Binding-site contacts:
Ligand atom O5 contacts residue ASN276 of chain 3.A at 2.4 Å (h-bond).
Ligand atom N2 contacts residue ASN276 of chain 3.A at 2.9 Å (h-bond).
Ligand atom C3 contacts residue ASN276 of chain 3.A at 3.7 Å.
Ligand atom C4 contacts residue ASN276 of chain 3.A at 4.2 Å.
Ligand atom C5 contacts residue ASN276 of chain 3.A at 3.6 Å.
Ligand atom O7 contacts residue ASN276 of chain 3.A at 3.9 Å.
Ligand atom C7 contacts residue ASN276 of chain 3.A at 3.7 Å.
Ligand atom C1 contacts residue ASN276 of chain 3.A at 1.4 Å.
Ligand atom C2 contacts residue ASN276 of chain 3.A at 2.3 Å.

Sequence of chain 3.A:
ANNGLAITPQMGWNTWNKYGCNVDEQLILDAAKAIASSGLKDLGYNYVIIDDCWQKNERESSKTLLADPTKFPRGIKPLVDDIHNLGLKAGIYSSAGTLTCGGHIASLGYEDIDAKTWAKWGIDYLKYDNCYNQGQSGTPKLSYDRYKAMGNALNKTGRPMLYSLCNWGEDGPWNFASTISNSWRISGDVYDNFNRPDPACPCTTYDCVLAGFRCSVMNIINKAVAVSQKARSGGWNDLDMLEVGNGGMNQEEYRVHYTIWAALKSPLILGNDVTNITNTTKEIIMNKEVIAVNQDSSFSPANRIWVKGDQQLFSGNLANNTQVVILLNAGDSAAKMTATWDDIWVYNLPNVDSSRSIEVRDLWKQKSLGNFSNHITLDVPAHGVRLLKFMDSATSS

This small molecule binds to this protein.
Small molecule (SMILES): CC(=O)N[C@H]1[C@H](O[C@H]2[C@H](O)[C@@H](NC(C)=O)CO[C@@H]2CO)O[C@H](CO)[C@@H](O)[C@@H]1O